The small molecule below binds the protein below.
Small molecule (SMILES): CC(C)CCC[C@@H](C)[C@H]1CC[C@H]2[C@@H]3CC=C4C[C@@H](O)CC[C@]4(C)[C@H]3CC[C@]12C

Sequence of chain 1.A:
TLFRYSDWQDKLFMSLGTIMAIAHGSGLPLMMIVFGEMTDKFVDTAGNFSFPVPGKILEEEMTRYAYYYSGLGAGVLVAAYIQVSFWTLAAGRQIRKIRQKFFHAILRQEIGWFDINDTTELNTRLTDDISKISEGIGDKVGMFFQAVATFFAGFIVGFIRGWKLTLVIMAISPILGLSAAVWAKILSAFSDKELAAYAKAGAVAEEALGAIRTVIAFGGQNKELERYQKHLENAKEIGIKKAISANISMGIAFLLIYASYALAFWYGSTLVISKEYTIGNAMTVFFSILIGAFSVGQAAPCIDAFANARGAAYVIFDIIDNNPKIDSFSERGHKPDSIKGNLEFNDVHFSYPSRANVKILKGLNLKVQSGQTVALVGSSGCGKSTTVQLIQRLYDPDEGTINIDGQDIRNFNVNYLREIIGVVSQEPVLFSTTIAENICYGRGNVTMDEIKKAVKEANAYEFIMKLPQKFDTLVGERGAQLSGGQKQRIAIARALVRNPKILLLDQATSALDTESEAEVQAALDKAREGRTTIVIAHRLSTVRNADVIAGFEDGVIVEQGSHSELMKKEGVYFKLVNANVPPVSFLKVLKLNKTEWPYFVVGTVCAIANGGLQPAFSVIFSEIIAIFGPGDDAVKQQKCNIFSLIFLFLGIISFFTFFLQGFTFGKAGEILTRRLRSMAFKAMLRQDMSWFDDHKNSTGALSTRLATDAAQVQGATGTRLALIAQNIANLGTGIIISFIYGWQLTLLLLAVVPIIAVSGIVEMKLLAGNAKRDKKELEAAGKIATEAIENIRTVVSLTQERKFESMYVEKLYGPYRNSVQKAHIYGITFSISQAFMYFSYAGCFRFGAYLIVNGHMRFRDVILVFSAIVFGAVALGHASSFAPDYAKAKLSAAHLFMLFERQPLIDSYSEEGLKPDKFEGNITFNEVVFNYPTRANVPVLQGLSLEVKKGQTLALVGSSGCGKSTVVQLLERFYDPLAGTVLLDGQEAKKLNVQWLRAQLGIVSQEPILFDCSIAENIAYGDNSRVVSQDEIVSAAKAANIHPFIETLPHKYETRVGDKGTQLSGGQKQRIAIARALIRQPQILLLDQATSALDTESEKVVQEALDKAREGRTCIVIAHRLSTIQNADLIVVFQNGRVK

Binding-site contacts:
Ligand atom C16 contacts residue LEU759 of chain 1.A at 3.5 Å (hydrophobic).
Ligand atom C15 contacts residue SER755 of chain 1.A at 4.4 Å.
Ligand atom C14 contacts residue SER755 of chain 1.A at 4.3 Å.
Ligand atom C3 contacts residue ASN752 of chain 1.A at 3.8 Å.
Ligand atom C2 contacts residue ASN752 of chain 1.A at 3.8 Å.
Ligand atom C15 contacts residue ALA313 of chain 1.A at 4.4 Å (hydrophobic).
Ligand atom C15 contacts residue LEU759 of chain 1.A at 3.1 Å (hydrophobic).
Ligand atom C11 contacts residue TRP317 of chain 1.A at 4.3 Å (hydrophobic).
Ligand atom C25 contacts residue ALA310 of chain 1.A at 3.9 Å (hydrophobic).
Ligand atom C7 contacts residue LEU756 of chain 1.A at 3.8 Å (hydrophobic).
Ligand atom O1 contacts residue ASN752 of chain 1.A at 3.6 Å.
Ligand atom C27 contacts residue ALA310 of chain 1.A at 4.1 Å (hydrophobic).
Ligand atom C1 contacts residue TRP317 of chain 1.A at 3.5 Å (hydrophobic).
Ligand atom C6 contacts residue LEU756 of chain 1.A at 3.8 Å (hydrophobic).
Ligand atom C26 contacts residue ILE223 of chain 1.A at 4.4 Å (hydrophobic).
Ligand atom C7 contacts residue SER755 of chain 1.A at 4.4 Å.
Ligand atom C2 contacts residue TRP317 of chain 1.A at 3.9 Å (hydrophobic).
Ligand atom C21 contacts residue LEU314 of chain 1.A at 3.7 Å (hydrophobic).
Ligand atom C12 contacts residue TRP317 of chain 1.A at 4.1 Å (hydrophobic).